A protein and the small-molecule ligand that binds it are described below.
Small molecule (SMILES): C=CCc1ccc(Oc2ccccc2)c(O)c1

Binding-site contacts:
Ligand atom CAI contacts residue NAP1 of chain 1.I at 3.0 Å.
Ligand atom CAD contacts residue PHE122 of chain 1.A at 4.1 Å (hydrophobic).
Ligand atom OAM contacts residue SER223 of chain 1.A at 3.6 Å.
Ligand atom CAO contacts residue NAP1 of chain 1.I at 3.2 Å.
Ligand atom OAB contacts residue LYS190 of chain 1.A at 3.7 Å.
Ligand atom OAB contacts residue NAP1 of chain 1.I at 2.5 Å (h-bond).
Ligand atom CAI contacts residue PHE230 of chain 1.A at 3.9 Å (hydrophobic).
Ligand atom CAF contacts residue ALA121 of chain 1.A at 3.8 Å (hydrophobic).
Ligand atom OAB contacts residue TYR183 of chain 1.A at 2.6 Å (h-bond).
Ligand atom CAA contacts residue VAL227 of chain 1.A at 3.6 Å (hydrophobic).
Ligand atom CAG contacts residue VAL227 of chain 1.A at 4.0 Å (hydrophobic).
Ligand atom CAF contacts residue MET186 of chain 1.A at 4.1 Å (hydrophobic).
Ligand atom CAL contacts residue TYR173 of chain 1.A at 3.5 Å (hydrophobic).
Ligand atom CAF contacts residue SER223 of chain 1.A at 4.0 Å.
Ligand atom CAP contacts residue NAP1 of chain 1.I at 3.7 Å.
Ligand atom CAI contacts residue ALA224 of chain 1.A at 3.9 Å (hydrophobic).
Ligand atom OAB contacts residue MET186 of chain 1.A at 4.1 Å.
Ligand atom CAJ contacts residue NAP1 of chain 1.I at 3.3 Å.
Ligand atom CAD contacts residue MET186 of chain 1.A at 3.8 Å (hydrophobic).
Ligand atom CAK contacts residue TYR173 of chain 1.A at 3.8 Å (hydrophobic).
Ligand atom CAD contacts residue ALA123 of chain 1.A at 3.8 Å (hydrophobic).
Ligand atom CAP contacts residue SER223 of chain 1.A at 3.6 Å.
Ligand atom CAA contacts residue TYR173 of chain 1.A at 3.6 Å (hydrophobic).
Ligand atom CAC contacts residue PHE230 of chain 1.A at 3.6 Å (hydrophobic).
Ligand atom CAC contacts residue TYR173 of chain 1.A at 3.6 Å (hydrophobic).
Ligand atom CAL contacts residue NAP1 of chain 1.I at 3.3 Å.
Ligand atom CAK contacts residue NAP1 of chain 1.I at 3.4 Å.
Ligand atom CAH contacts residue SER223 of chain 1.A at 3.5 Å.
Ligand atom CAJ contacts residue ALA224 of chain 1.A at 3.7 Å (hydrophobic).
Ligand atom CAQ contacts residue NAP1 of chain 1.I at 3.4 Å.
Ligand atom CAF contacts residue PHE122 of chain 1.A at 3.8 Å (hydrophobic).
Ligand atom CAN contacts residue TYR183 of chain 1.A at 3.5 Å (hydrophobic).
Ligand atom CAH contacts residue ALA121 of chain 1.A at 3.9 Å (hydrophobic).
Ligand atom CAE contacts residue LEU128 of chain 1.A at 3.6 Å (hydrophobic).
Ligand atom CAA contacts residue TYR183 of chain 1.A at 3.8 Å (hydrophobic).
Ligand atom CAD contacts residue LEU128 of chain 1.A at 4.0 Å (hydrophobic).
Ligand atom CAN contacts residue NAP1 of chain 1.I at 3.4 Å.
Ligand atom CAK contacts residue TYR183 of chain 1.A at 3.4 Å (hydrophobic).
Ligand atom OAM contacts residue NAP1 of chain 1.I at 3.2 Å (h-bond).
Ligand atom CAH contacts residue NAP1 of chain 1.I at 3.7 Å.

Sequence of chain 1.A:
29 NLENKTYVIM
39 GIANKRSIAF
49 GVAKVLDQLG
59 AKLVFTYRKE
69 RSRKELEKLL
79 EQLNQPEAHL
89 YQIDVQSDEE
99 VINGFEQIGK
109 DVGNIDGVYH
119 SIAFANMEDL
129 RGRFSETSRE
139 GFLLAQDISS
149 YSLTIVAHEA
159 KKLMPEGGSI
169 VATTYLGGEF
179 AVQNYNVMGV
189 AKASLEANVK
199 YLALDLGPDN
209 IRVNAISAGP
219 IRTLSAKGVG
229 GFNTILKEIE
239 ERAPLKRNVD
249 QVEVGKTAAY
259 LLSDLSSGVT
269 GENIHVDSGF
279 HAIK